A protein and the small-molecule ligand that binds it are described below.
Small molecule (SMILES): CC(=O)N[C@H]1[C@H]([C@H](O)[C@H](O)CO)O[C@@](O[C@H](CO)[C@@H](O)[C@@H]2O[C@@H](C(=O)O)C[C@H](O)[C@H]2NC(C)=O)(C(=O)O)C[C@@H]1O

Binding-site contacts:
Ligand atom O1A contacts residue ASN272 of chain 1.D at 3.6 Å (h-bond).
Ligand atom C11 contacts residue LYS68 of chain 1.D at 3.7 Å.
Ligand atom O8 contacts residue LYS68 of chain 1.D at 3.5 Å.
Ligand atom C10 contacts residue LEU62 of chain 1.D at 3.5 Å (hydrophobic).
Ligand atom O1B contacts residue THR276 of chain 1.D at 3.5 Å (h-bond).
Ligand atom C11 contacts residue PHE270 of chain 1.D at 3.9 Å (hydrophobic).
Ligand atom N5 contacts residue ASN272 of chain 1.D at 3.3 Å (h-bond).
Ligand atom O10 contacts residue LEU62 of chain 1.D at 3.1 Å.
Ligand atom C9 contacts residue LYS68 of chain 1.D at 3.8 Å.
Ligand atom N5 contacts residue LYS68 of chain 1.D at 2.9 Å (salt-bridge).
Ligand atom O9 contacts residue LEU67 of chain 1.D at 3.2 Å.
Ligand atom C6 contacts residue ASN272 of chain 1.D at 3.7 Å.
Ligand atom O1A contacts residue THR276 of chain 1.D at 2.6 Å (h-bond).
Ligand atom N5 contacts residue PHE75 of chain 1.E at 3.8 Å.
Ligand atom O9 contacts residue LYS68 of chain 1.D at 2.8 Å (salt-bridge).
Ligand atom O8 contacts residue ASN272 of chain 1.D at 3.4 Å (h-bond).
Ligand atom O7 contacts residue LEU62 of chain 1.D at 3.5 Å.
Ligand atom C1 contacts residue SER274 of chain 1.D at 3.4 Å.
Ligand atom C1 contacts residue THR276 of chain 1.D at 3.4 Å.
Ligand atom C11 contacts residue ASN272 of chain 1.D at 3.6 Å.
Ligand atom C8 contacts residue GLN278 of chain 1.D at 3.7 Å.
Ligand atom C9 contacts residue GLN278 of chain 1.D at 3.2 Å.
Ligand atom C11 contacts residue GLN278 of chain 1.D at 3.5 Å.
Ligand atom C11 contacts residue PHE75 of chain 1.E at 1.8 Å (hydrophobic).
Ligand atom C10 contacts residue LYS68 of chain 1.D at 3.8 Å.
Ligand atom O1B contacts residue LYS68 of chain 1.D at 3.6 Å.
Ligand atom C11 contacts residue THR276 of chain 1.D at 3.4 Å.
Ligand atom C11 contacts residue LEU62 of chain 1.D at 3.9 Å (hydrophobic).
Ligand atom C10 contacts residue PHE75 of chain 1.E at 2.7 Å (hydrophobic).
Ligand atom N5 contacts residue GLN278 of chain 1.D at 3.9 Å.
Ligand atom O8 contacts residue GLN278 of chain 1.D at 3.5 Å (h-bond).
Ligand atom O8 contacts residue THR276 of chain 1.D at 3.8 Å.
Ligand atom O1B contacts residue SER274 of chain 1.D at 2.4 Å (h-bond).
Ligand atom C5 contacts residue LYS68 of chain 1.D at 3.7 Å.
Ligand atom C11 contacts residue HIS138 of chain 1.C at 3.3 Å.
Ligand atom O10 contacts residue PHE75 of chain 1.E at 2.6 Å.
Ligand atom C6 contacts residue LYS68 of chain 1.D at 3.8 Å.
Ligand atom O1A contacts residue SER274 of chain 1.D at 3.8 Å.
Ligand atom C7 contacts residue GLN278 of chain 1.D at 3.8 Å.
Ligand atom C11 contacts residue PHE65 of chain 1.D at 3.8 Å (hydrophobic).

Sequence of chain 1.E:
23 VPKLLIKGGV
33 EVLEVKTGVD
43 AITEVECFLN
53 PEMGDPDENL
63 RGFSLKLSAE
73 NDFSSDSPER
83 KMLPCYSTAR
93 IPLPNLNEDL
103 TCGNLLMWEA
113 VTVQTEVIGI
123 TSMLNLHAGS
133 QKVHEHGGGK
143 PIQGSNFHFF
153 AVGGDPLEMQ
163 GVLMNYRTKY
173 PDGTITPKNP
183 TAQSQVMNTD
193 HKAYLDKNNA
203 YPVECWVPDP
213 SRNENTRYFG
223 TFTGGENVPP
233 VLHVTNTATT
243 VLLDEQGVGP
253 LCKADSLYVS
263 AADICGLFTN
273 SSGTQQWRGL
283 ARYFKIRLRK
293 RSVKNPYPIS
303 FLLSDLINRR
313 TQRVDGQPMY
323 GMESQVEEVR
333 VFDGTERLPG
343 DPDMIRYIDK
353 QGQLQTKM

Sequence of chain 1.C:
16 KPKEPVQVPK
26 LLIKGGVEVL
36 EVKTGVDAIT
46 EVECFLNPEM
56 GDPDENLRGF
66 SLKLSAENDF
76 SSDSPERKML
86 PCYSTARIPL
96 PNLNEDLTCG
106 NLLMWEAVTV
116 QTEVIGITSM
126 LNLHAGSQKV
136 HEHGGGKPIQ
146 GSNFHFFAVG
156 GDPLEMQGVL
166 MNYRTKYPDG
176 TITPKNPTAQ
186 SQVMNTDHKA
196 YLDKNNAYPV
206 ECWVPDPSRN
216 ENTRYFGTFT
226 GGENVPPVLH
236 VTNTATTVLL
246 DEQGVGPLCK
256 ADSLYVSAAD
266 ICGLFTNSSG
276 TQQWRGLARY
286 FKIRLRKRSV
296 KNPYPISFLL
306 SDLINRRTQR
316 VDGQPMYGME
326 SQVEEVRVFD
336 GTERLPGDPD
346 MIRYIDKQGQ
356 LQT

Sequence of chain 1.D:
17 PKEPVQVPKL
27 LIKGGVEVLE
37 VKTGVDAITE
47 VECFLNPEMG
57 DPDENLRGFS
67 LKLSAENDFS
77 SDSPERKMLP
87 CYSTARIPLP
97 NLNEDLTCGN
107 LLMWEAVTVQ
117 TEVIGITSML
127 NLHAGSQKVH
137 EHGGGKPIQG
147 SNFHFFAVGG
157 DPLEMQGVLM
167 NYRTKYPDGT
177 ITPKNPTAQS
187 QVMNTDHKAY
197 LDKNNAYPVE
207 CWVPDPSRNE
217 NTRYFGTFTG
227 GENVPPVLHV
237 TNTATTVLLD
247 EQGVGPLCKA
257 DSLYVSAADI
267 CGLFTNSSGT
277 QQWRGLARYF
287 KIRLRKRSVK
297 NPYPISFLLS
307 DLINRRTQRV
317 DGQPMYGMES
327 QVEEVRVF